Binding-site contacts:
Ligand atom C04 contacts residue MET197 of chain 1.A at 3.8 Å (hydrophobic).
Ligand atom C08 contacts residue ILE260 of chain 1.A at 3.8 Å (hydrophobic).
Ligand atom C18 contacts residue SER132 of chain 1.A at 3.6 Å.
Ligand atom O02 contacts residue PHE296 of chain 1.A at 3.9 Å.
Ligand atom C12 contacts residue GLN293 of chain 1.A at 3.9 Å.
Ligand atom C07 contacts residue PHE296 of chain 1.A at 3.7 Å (hydrophobic).
Ligand atom C20 contacts residue GLN267 of chain 1.A at 3.5 Å.
Ligand atom O01 contacts residue MET197 of chain 1.A at 3.5 Å.
Ligand atom C20 contacts residue CYS282 of chain 1.A at 3.6 Å (hydrophobic).
Ligand atom O03 contacts residue ILE260 of chain 1.A at 3.6 Å.
Ligand atom C15 contacts residue GLN293 of chain 1.A at 3.7 Å.
Ligand atom O03 contacts residue PHE296 of chain 1.A at 3.8 Å.
Ligand atom C10 contacts residue PHE296 of chain 1.A at 3.5 Å (hydrophobic).
Ligand atom C16 contacts residue TYR83 of chain 1.A at 3.7 Å (hydrophobic).
Ligand atom C11 contacts residue GLN293 of chain 1.A at 3.8 Å.
Ligand atom C08 contacts residue PHE296 of chain 1.A at 3.6 Å (hydrophobic).
Ligand atom C07 contacts residue ILE260 of chain 1.A at 3.9 Å (hydrophobic).
Ligand atom O03 contacts residue GLN293 of chain 1.A at 3.2 Å (h-bond).
Ligand atom C19 contacts residue SER132 of chain 1.A at 3.5 Å.
Ligand atom N01 contacts residue PHE264 of chain 1.A at 3.8 Å.
Ligand atom C11 contacts residue MET281 of chain 1.A at 3.6 Å (hydrophobic).
Ligand atom C14 contacts residue PHE296 of chain 1.A at 3.5 Å (hydrophobic).
Ligand atom C12 contacts residue PHE264 of chain 1.A at 3.8 Å (hydrophobic).
Ligand atom C16 contacts residue PHE296 of chain 1.A at 3.9 Å (hydrophobic).
Ligand atom O02 contacts residue ILE260 of chain 1.A at 3.8 Å.
Ligand atom C18 contacts residue PHE264 of chain 1.A at 3.8 Å (hydrophobic).
Ligand atom C13 contacts residue PHE264 of chain 1.A at 3.2 Å (hydrophobic).
Ligand atom C20 contacts residue SER132 of chain 1.A at 3.8 Å.
Ligand atom C15 contacts residue ASN245 of chain 1.A at 3.9 Å.
Ligand atom C12 contacts residue MET261 of chain 1.A at 3.7 Å (hydrophobic).
Ligand atom C03 contacts residue PHE264 of chain 1.A at 3.9 Å (hydrophobic).
Ligand atom C15 contacts residue THR257 of chain 1.A at 3.6 Å.
Ligand atom C17 contacts residue TYR83 of chain 1.A at 3.5 Å (hydrophobic).
Ligand atom O02 contacts residue GLN293 of chain 1.A at 3.3 Å (h-bond).
Ligand atom C14 contacts residue ILE260 of chain 1.A at 3.9 Å (hydrophobic).
Ligand atom C10 contacts residue GLN293 of chain 1.A at 3.8 Å.
Ligand atom C16 contacts residue ASN245 of chain 1.A at 3.4 Å.
Ligand atom C20 contacts residue PHE264 of chain 1.A at 3.8 Å (hydrophobic).
Ligand atom C11 contacts residue SER292 of chain 1.A at 3.9 Å.
Ligand atom C15 contacts residue TYR253 of chain 1.A at 3.9 Å (hydrophobic).

Sequence of chain 1.A:
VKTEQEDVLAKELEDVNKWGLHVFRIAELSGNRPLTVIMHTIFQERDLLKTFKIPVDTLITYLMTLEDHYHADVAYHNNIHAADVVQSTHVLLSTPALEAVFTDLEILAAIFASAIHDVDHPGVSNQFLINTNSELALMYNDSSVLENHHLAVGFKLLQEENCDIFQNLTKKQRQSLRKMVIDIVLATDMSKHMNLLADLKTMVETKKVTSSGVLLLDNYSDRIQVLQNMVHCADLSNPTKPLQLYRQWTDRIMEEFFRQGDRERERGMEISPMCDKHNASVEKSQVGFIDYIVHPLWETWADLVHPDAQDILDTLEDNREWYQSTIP

The protein below binds the small molecule below.
Small molecule (SMILES): COc1ccc(/C=N/OCC(=O)N2C[C@@H](C)O[C@@H](C)C2)cc1OC1CCCC1